This small molecule binds to this protein.
Small molecule (SMILES): CC(=O)N[C@@H]1[C@@H](O)[C@H](O)[C@@H](CO)O[C@H]1O

Binding-site contacts:
Ligand atom O6 contacts residue ASP133 of chain 1.A at 3.9 Å.
Ligand atom C6 contacts residue THR132 of chain 1.A at 3.7 Å.
Ligand atom C4 contacts residue ASN130 of chain 1.A at 4.2 Å.
Ligand atom O5 contacts residue THR132 of chain 1.A at 4.0 Å.
Ligand atom C3 contacts residue ASN130 of chain 1.A at 3.7 Å.
Ligand atom C7 contacts residue ASN130 of chain 1.A at 3.6 Å.
Ligand atom C1 contacts residue THR132 of chain 1.A at 4.3 Å.
Ligand atom O5 contacts residue ASN130 of chain 1.A at 2.3 Å (h-bond).
Ligand atom C2 contacts residue ASN130 of chain 1.A at 2.3 Å.
Ligand atom O5 contacts residue ASP133 of chain 1.A at 3.4 Å.
Ligand atom C1 contacts residue ASP133 of chain 1.A at 4.3 Å.
Ligand atom N2 contacts residue ASN130 of chain 1.A at 2.9 Å (h-bond).
Ligand atom O6 contacts residue THR132 of chain 1.A at 4.3 Å.
Ligand atom O7 contacts residue ASN130 of chain 1.A at 3.9 Å.
Ligand atom C5 contacts residue THR132 of chain 1.A at 4.0 Å.
Ligand atom C6 contacts residue ASP133 of chain 1.A at 4.0 Å.
Ligand atom C1 contacts residue ASN130 of chain 1.A at 1.4 Å.
Ligand atom C5 contacts residue ASP133 of chain 1.A at 4.3 Å.
Ligand atom C5 contacts residue ASN130 of chain 1.A at 3.6 Å.

Sequence of chain 1.A:
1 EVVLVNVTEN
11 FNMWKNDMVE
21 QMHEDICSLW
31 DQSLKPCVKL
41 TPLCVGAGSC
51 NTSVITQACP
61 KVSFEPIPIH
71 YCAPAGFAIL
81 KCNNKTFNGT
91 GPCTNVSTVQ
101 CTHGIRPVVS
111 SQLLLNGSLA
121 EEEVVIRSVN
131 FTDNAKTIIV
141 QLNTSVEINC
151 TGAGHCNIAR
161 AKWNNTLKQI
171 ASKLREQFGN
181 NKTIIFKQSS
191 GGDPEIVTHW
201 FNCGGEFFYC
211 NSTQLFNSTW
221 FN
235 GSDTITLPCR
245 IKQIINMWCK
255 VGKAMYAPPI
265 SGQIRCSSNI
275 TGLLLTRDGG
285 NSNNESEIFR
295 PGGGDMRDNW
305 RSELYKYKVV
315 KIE